Binding-site contacts:
Ligand atom PB contacts residue MG1 of chain 1.D at 3.3 Å.
Ligand atom O4' contacts residue LYS122 of chain 1.A at 3.3 Å (salt-bridge).
Ligand atom O2' contacts residue ASP35 of chain 1.A at 3.1 Å (salt-bridge).
Ligand atom O3A contacts residue GLY20 of chain 1.A at 3.2 Å (h-bond).
Ligand atom N3B contacts residue GLY18 of chain 1.A at 3.1 Å (h-bond).
Ligand atom O2G contacts residue MG1 of chain 1.D at 2.0 Å.
Ligand atom O2B contacts residue MG1 of chain 1.D at 2.1 Å.
Ligand atom O1A contacts residue ALA23 of chain 1.A at 2.8 Å (h-bond).
Ligand atom O1A contacts residue GLY20 of chain 1.A at 3.2 Å.
Ligand atom O1A contacts residue SER22 of chain 1.A at 3.4 Å (h-bond).
Ligand atom N7 contacts residue ASN121 of chain 1.A at 3.1 Å (h-bond).
Ligand atom O2B contacts residue SER22 of chain 1.A at 2.9 Å (h-bond).
Ligand atom PG contacts residue MG1 of chain 1.D at 3.2 Å.
Ligand atom O1B contacts residue VAL19 of chain 1.A at 3.3 Å (h-bond).
Ligand atom O1B contacts residue GLY20 of chain 1.A at 3.0 Å (h-bond).
Ligand atom N3B contacts residue MG1 of chain 1.D at 3.4 Å.
Ligand atom N2 contacts residue ASP124 of chain 1.A at 2.9 Å (salt-bridge).
Ligand atom C3' contacts residue GLU36 of chain 1.A at 3.4 Å.
Ligand atom O1G contacts residue GLY65 of chain 1.A at 2.8 Å (h-bond).
Ligand atom O6 contacts residue ALA151 of chain 1.A at 2.8 Å (h-bond).
Ligand atom O3G contacts residue TYR37 of chain 1.A at 2.6 Å (h-bond).
Ligand atom C2' contacts residue VAL34 of chain 1.A at 3.4 Å (hydrophobic).
Ligand atom O1G contacts residue GLY17 of chain 1.A at 3.5 Å.
Ligand atom N2 contacts residue LEU125 of chain 1.A at 3.5 Å.
Ligand atom C5' contacts residue GLY18 of chain 1.A at 3.5 Å.
Ligand atom O1B contacts residue LYS21 of chain 1.A at 2.9 Å (salt-bridge).
Ligand atom N1 contacts residue ASP124 of chain 1.A at 2.8 Å (salt-bridge).
Ligand atom O2' contacts residue PHE33 of chain 1.A at 3.2 Å.
Ligand atom O1G contacts residue LYS21 of chain 1.A at 2.6 Å (salt-bridge).
Ligand atom O6 contacts residue ASP124 of chain 1.A at 3.5 Å (salt-bridge).
Ligand atom O2G contacts residue THR40 of chain 1.A at 2.9 Å (h-bond).
Ligand atom N3B contacts residue TYR37 of chain 1.A at 3.4 Å.
Ligand atom O3G contacts residue PRO39 of chain 1.A at 3.4 Å.
Ligand atom O2B contacts residue LYS21 of chain 1.A at 3.5 Å (salt-bridge).
Ligand atom O3' contacts residue ASP35 of chain 1.A at 2.8 Å (salt-bridge).
Ligand atom O2' contacts residue VAL34 of chain 1.A at 2.6 Å (h-bond).
Ligand atom O6 contacts residue ASN121 of chain 1.A at 3.3 Å (h-bond).
Ligand atom O6 contacts residue LYS122 of chain 1.A at 3.4 Å.
Ligand atom O6 contacts residue SER150 of chain 1.A at 3.4 Å.
Ligand atom O2A contacts residue TYR37 of chain 1.A at 3.4 Å.

This small molecule binds to this protein.
Small molecule (SMILES): Nc1nc2c(ncn2[C@@H]2O[C@H](CO[P](=O)(O)O[P](=O)(O)NP(=O)(O)O)[C@@H](O)[C@H]2O)c(=O)[nH]1

Sequence of chain 1.A:
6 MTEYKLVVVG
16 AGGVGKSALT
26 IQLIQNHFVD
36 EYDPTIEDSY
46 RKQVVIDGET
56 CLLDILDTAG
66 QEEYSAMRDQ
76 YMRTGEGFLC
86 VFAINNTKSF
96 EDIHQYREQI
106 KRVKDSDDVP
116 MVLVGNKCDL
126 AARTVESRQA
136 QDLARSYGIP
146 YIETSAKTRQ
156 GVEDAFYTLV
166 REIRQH